Sequence of chain 1.A:
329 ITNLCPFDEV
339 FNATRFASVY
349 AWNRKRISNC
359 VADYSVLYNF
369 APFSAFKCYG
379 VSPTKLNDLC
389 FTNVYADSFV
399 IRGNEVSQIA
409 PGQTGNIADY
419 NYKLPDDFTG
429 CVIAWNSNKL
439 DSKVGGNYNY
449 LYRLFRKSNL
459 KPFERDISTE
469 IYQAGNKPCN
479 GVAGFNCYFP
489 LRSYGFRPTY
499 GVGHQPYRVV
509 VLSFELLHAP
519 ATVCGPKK

This protein binds this small molecule.
Small molecule (SMILES): CC(=O)N[C@@H]1[C@@H](O)[C@H](O)[C@@H](CO)O[C@H]1O

Binding-site contacts:
Ligand atom C6 contacts residue ASN340 of chain 1.A at 4.5 Å.
Ligand atom N2 contacts residue ASN340 of chain 1.A at 3.4 Å (h-bond).
Ligand atom C7 contacts residue ASN340 of chain 1.A at 4.2 Å.
Ligand atom C1 contacts residue ASN340 of chain 1.A at 1.4 Å.
Ligand atom C8 contacts residue ASN340 of chain 1.A at 4.2 Å.
Ligand atom O3 contacts residue ASN340 of chain 1.A at 3.6 Å.
Ligand atom O6 contacts residue ASN340 of chain 1.A at 4.2 Å.
Ligand atom C3 contacts residue ASN340 of chain 1.A at 3.5 Å.
Ligand atom O5 contacts residue ASN340 of chain 1.A at 2.4 Å (h-bond).
Ligand atom C4 contacts residue ASN340 of chain 1.A at 4.2 Å.
Ligand atom C2 contacts residue ASN340 of chain 1.A at 2.5 Å.
Ligand atom C5 contacts residue ASN340 of chain 1.A at 3.6 Å.